This small molecule binds to this protein.
Small molecule (SMILES): C[C@@]1(c2ccc(Oc3ccccc3)cc2)OC(=O)N(Nc2ccccc2)C1=O

Binding-site contacts:
Ligand atom C7 contacts residue GLU295 of chain 1.G at 3.7 Å.
Ligand atom C18 contacts residue PHE166 of chain 1.G at 3.7 Å (hydrophobic).
Ligand atom C20 contacts residue PHE298 of chain 1.G at 3.5 Å (hydrophobic).
Ligand atom C12 contacts residue PHE298 of chain 1.G at 3.6 Å (hydrophobic).
Ligand atom C26 contacts residue MET154 of chain 1.G at 3.5 Å (hydrophobic).
Ligand atom C11 contacts residue PHE298 of chain 1.G at 3.4 Å (hydrophobic).
Ligand atom O6 contacts residue PRO294 of chain 1.G at 3.2 Å.
Ligand atom O4 contacts residue PHE144 of chain 1.G at 3.4 Å.
Ligand atom C8 contacts residue PHE144 of chain 1.G at 3.9 Å (hydrophobic).
Ligand atom C23 contacts residue ILE162 of chain 1.G at 3.7 Å (hydrophobic).
Ligand atom C26 contacts residue PRO294 of chain 1.G at 3.3 Å (hydrophobic).
Ligand atom C7 contacts residue TYR147 of chain 1.G at 3.7 Å (hydrophobic).
Ligand atom O6 contacts residue GLU295 of chain 1.G at 2.6 Å (salt-bridge).
Ligand atom C10 contacts residue MET140 of chain 1.G at 3.5 Å (hydrophobic).
Ligand atom C12 contacts residue ILE162 of chain 1.G at 3.8 Å (hydrophobic).
Ligand atom C22 contacts residue ILE162 of chain 1.G at 3.8 Å (hydrophobic).
Ligand atom C10 contacts residue PHE298 of chain 1.G at 3.9 Å (hydrophobic).
Ligand atom C17 contacts residue ILE162 of chain 1.G at 3.8 Å (hydrophobic).
Ligand atom C6 contacts residue GLU295 of chain 1.G at 3.6 Å.
Ligand atom C9 contacts residue PHE144 of chain 1.G at 3.9 Å (hydrophobic).
Ligand atom C24 contacts residue VAL161 of chain 1.G at 3.8 Å (hydrophobic).
Ligand atom C21 contacts residue GLY158 of chain 1.G at 3.7 Å.
Ligand atom C25 contacts residue PRO294 of chain 1.G at 3.5 Å (hydrophobic).
Ligand atom C23 contacts residue GLY158 of chain 1.G at 3.9 Å.
Ligand atom O14 contacts residue PHE298 of chain 1.G at 3.3 Å.
Ligand atom O14 contacts residue MET140 of chain 1.G at 3.8 Å.
Ligand atom C25 contacts residue VAL293 of chain 1.G at 3.9 Å (hydrophobic).
Ligand atom N1 contacts residue PRO294 of chain 1.G at 3.6 Å.
Ligand atom C24 contacts residue PRO294 of chain 1.G at 3.7 Å (hydrophobic).
Ligand atom O3 contacts residue TYR147 of chain 1.G at 3.3 Å.
Ligand atom C7 contacts residue TYR297 of chain 1.G at 3.8 Å (hydrophobic).
Ligand atom C22 contacts residue GLY158 of chain 1.G at 3.7 Å.
Ligand atom C13 contacts residue PHE144 of chain 1.G at 3.9 Å (hydrophobic).
Ligand atom C26 contacts residue VAL293 of chain 1.G at 3.4 Å (hydrophobic).
Ligand atom O3 contacts residue GLY158 of chain 1.G at 3.7 Å.
Ligand atom C18 contacts residue ILE162 of chain 1.G at 3.7 Å (hydrophobic).
Ligand atom C21 contacts residue PRO294 of chain 1.G at 3.5 Å (hydrophobic).
Ligand atom N2 contacts residue TYR147 of chain 1.G at 3.8 Å.
Ligand atom C15 contacts residue PHE298 of chain 1.G at 3.8 Å (hydrophobic).
Ligand atom C3 contacts residue TYR147 of chain 1.G at 3.5 Å (hydrophobic).

Sequence of chain 1.G:
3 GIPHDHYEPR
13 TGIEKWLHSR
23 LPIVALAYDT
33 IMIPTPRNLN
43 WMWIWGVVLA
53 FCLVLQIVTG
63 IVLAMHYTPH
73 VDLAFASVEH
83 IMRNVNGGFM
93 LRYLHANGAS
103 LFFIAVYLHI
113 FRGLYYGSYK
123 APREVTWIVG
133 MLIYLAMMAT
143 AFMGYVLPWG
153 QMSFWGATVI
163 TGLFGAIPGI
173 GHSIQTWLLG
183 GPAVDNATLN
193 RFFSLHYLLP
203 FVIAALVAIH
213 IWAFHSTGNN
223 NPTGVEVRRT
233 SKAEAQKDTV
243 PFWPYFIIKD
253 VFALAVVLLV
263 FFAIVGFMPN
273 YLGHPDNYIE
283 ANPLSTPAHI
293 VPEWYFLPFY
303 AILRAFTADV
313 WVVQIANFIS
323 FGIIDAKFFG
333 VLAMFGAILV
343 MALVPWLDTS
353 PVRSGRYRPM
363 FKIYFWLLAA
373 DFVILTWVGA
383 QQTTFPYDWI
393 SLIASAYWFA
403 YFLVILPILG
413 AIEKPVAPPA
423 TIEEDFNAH